Binding-site contacts:
Ligand atom C2 contacts residue GLN164 of chain 1.A at 3.6 Å.
Ligand atom C4 contacts residue TYR193 of chain 1.A at 4.3 Å (hydrophobic).
Ligand atom O2 contacts residue GLN164 of chain 1.A at 2.9 Å (h-bond).
Ligand atom N3 contacts residue TYR193 of chain 1.A at 3.7 Å.
Ligand atom C4 contacts residue THR93 of chain 1.A at 4.0 Å.
Ligand atom N1 contacts residue PHE160 of chain 1.A at 4.3 Å.
Ligand atom C2 contacts residue GLU194 of chain 1.A at 4.0 Å.
Ligand atom N3 contacts residue GLY94 of chain 1.A at 4.0 Å.
Ligand atom C5 contacts residue ILE218 of chain 1.A at 4.1 Å (hydrophobic).
Ligand atom C6 contacts residue GLY94 of chain 1.A at 4.0 Å.
Ligand atom N1 contacts residue THR92 of chain 1.A at 3.7 Å.
Ligand atom C5 contacts residue GLY94 of chain 1.A at 3.4 Å.
Ligand atom O4 contacts residue GLN164 of chain 1.A at 3.6 Å (h-bond).
Ligand atom C5 contacts residue THR93 of chain 1.A at 3.5 Å.
Ligand atom O4 contacts residue ARG166 of chain 1.A at 2.9 Å (salt-bridge).
Ligand atom O4 contacts residue VAL219 of chain 1.A at 3.7 Å.
Ligand atom O4 contacts residue GLY94 of chain 1.A at 3.4 Å.
Ligand atom N1 contacts residue TYR193 of chain 1.A at 4.2 Å.
Ligand atom N1 contacts residue THR93 of chain 1.A at 4.1 Å.
Ligand atom C2 contacts residue TYR193 of chain 1.A at 3.7 Å (hydrophobic).
Ligand atom O2 contacts residue TYR193 of chain 1.A at 3.9 Å.
Ligand atom C6 contacts residue THR93 of chain 1.A at 3.6 Å.
Ligand atom N3 contacts residue ARG166 of chain 1.A at 4.2 Å.
Ligand atom C4 contacts residue ARG166 of chain 1.A at 3.8 Å.
Ligand atom O2 contacts residue GLU194 of chain 1.A at 3.4 Å.
Ligand atom O4 contacts residue PHE160 of chain 1.A at 4.0 Å.
Ligand atom N3 contacts residue PHE160 of chain 1.A at 3.6 Å.
Ligand atom C4 contacts residue PHE160 of chain 1.A at 3.7 Å (hydrophobic).
Ligand atom N3 contacts residue GLN164 of chain 1.A at 2.9 Å (h-bond).
Ligand atom O2 contacts residue MET195 of chain 1.A at 3.2 Å.
Ligand atom C4 contacts residue GLY94 of chain 1.A at 3.4 Å.
Ligand atom C2 contacts residue PHE160 of chain 1.A at 4.0 Å (hydrophobic).
Ligand atom C4 contacts residue GLN164 of chain 1.A at 3.7 Å.
Ligand atom C6 contacts residue THR92 of chain 1.A at 3.7 Å.
Ligand atom C5 contacts residue PHE160 of chain 1.A at 4.1 Å (hydrophobic).
Ligand atom O2 contacts residue PHE160 of chain 1.A at 4.1 Å.
Ligand atom C6 contacts residue PHE160 of chain 1.A at 4.4 Å (hydrophobic).
Ligand atom C6 contacts residue ILE218 of chain 1.A at 4.3 Å (hydrophobic).
Ligand atom O4 contacts residue THR93 of chain 1.A at 4.4 Å.
Ligand atom C2 contacts residue MET195 of chain 1.A at 4.4 Å (hydrophobic).

Sequence of chain 1.A:
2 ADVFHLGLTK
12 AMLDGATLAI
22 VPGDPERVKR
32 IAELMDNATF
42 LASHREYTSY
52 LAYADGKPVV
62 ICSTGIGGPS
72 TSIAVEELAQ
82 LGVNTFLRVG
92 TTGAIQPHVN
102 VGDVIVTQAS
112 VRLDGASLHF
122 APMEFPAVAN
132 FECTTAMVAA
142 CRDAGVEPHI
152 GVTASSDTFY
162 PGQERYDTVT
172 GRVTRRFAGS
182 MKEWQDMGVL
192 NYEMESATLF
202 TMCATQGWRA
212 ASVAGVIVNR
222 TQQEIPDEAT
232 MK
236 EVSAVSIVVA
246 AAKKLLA

This small molecule binds to this protein.
Small molecule (SMILES): O=c1cc[nH]c(=O)[nH]1